A protein and the small-molecule ligand that binds it are described below.
Small molecule (SMILES): CC(=O)N[C@H]1[C@H](O[C@H]2[C@H](O)[C@@H](NC(C)=O)CO[C@@H]2CO)O[C@H](CO)[C@@H](O[C@@H]2O[C@H](CO[C@H]3O[C@H](CO)[C@@H](O)[C@H](O)[C@@H]3O)[C@@H](O)[C@H](O[C@H]3O[C@H](CO)[C@@H](O)[C@H](O)[C@@H]3O)[C@@H]2O)[C@@H]1O

Binding-site contacts:
Ligand atom C1 contacts residue ASN164 of chain 1.C at 1.4 Å.
Ligand atom O7 contacts residue ASN164 of chain 1.C at 4.2 Å.
Ligand atom C8 contacts residue MET243 of chain 1.C at 4.2 Å (hydrophobic).
Ligand atom C8 contacts residue ILE241 of chain 1.C at 3.8 Å (hydrophobic).
Ligand atom O7 contacts residue LEU221 of chain 1.A at 3.3 Å (h-bond).
Ligand atom O6 contacts residue THR166 of chain 1.C at 4.1 Å.
Ligand atom C2 contacts residue LEU221 of chain 1.A at 4.3 Å (hydrophobic).
Ligand atom C7 contacts residue ASN164 of chain 1.C at 3.3 Å.
Ligand atom C8 contacts residue PRO220 of chain 1.A at 4.1 Å (hydrophobic).
Ligand atom C5 contacts residue LEU221 of chain 1.A at 4.4 Å (hydrophobic).
Ligand atom N2 contacts residue SER218 of chain 1.A at 3.4 Å (h-bond).
Ligand atom C6 contacts residue MET243 of chain 1.C at 4.0 Å (hydrophobic).
Ligand atom C5 contacts residue MET243 of chain 1.C at 3.6 Å (hydrophobic).
Ligand atom O5 contacts residue MET243 of chain 1.C at 4.2 Å.
Ligand atom C6 contacts residue LEU221 of chain 1.A at 4.3 Å (hydrophobic).
Ligand atom C2 contacts residue ASN164 of chain 1.C at 2.5 Å.
Ligand atom C3 contacts residue LEU221 of chain 1.A at 4.5 Å (hydrophobic).
Ligand atom O7 contacts residue SER218 of chain 1.A at 4.0 Å.
Ligand atom N2 contacts residue ASN164 of chain 1.C at 2.9 Å (h-bond).
Ligand atom C4 contacts residue LEU221 of chain 1.A at 4.5 Å (hydrophobic).
Ligand atom C2 contacts residue SER218 of chain 1.A at 4.3 Å.
Ligand atom C7 contacts residue MET243 of chain 1.C at 4.4 Å (hydrophobic).
Ligand atom C7 contacts residue SER218 of chain 1.A at 4.2 Å.
Ligand atom C5 contacts residue ASN164 of chain 1.C at 3.7 Å.
Ligand atom O5 contacts residue ASN164 of chain 1.C at 2.4 Å (h-bond).
Ligand atom O3 contacts residue LEU221 of chain 1.A at 3.9 Å.
Ligand atom O5 contacts residue LEU221 of chain 1.A at 4.2 Å.
Ligand atom C3 contacts residue ASN164 of chain 1.C at 3.8 Å.
Ligand atom C8 contacts residue ASN164 of chain 1.C at 3.4 Å.
Ligand atom C8 contacts residue LEU221 of chain 1.A at 4.2 Å (hydrophobic).
Ligand atom C7 contacts residue PRO220 of chain 1.A at 4.3 Å (hydrophobic).
Ligand atom C4 contacts residue ASN164 of chain 1.C at 4.3 Å.
Ligand atom C7 contacts residue LEU221 of chain 1.A at 4.0 Å (hydrophobic).
Ligand atom O7 contacts residue ARG219 of chain 1.A at 4.0 Å.
Ligand atom C6 contacts residue THR166 of chain 1.C at 4.0 Å.
Ligand atom O7 contacts residue PRO220 of chain 1.A at 3.7 Å.
Ligand atom C1 contacts residue MET243 of chain 1.C at 4.5 Å (hydrophobic).
Ligand atom C3 contacts residue SER218 of chain 1.A at 4.3 Å.
Ligand atom O7 contacts residue MET243 of chain 1.C at 4.0 Å.

Sequence of chain 1.A:
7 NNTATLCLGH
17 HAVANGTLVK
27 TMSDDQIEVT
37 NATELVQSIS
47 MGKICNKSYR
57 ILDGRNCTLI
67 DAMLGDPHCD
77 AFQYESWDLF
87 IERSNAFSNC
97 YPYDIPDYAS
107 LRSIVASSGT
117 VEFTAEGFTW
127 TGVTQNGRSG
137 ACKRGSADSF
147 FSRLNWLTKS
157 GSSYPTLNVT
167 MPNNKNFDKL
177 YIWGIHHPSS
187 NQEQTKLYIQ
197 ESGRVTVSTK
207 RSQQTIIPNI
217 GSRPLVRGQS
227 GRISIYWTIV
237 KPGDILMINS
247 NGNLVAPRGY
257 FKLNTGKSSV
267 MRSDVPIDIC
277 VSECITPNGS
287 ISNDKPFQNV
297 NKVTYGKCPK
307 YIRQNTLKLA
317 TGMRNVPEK

Sequence of chain 1.C:
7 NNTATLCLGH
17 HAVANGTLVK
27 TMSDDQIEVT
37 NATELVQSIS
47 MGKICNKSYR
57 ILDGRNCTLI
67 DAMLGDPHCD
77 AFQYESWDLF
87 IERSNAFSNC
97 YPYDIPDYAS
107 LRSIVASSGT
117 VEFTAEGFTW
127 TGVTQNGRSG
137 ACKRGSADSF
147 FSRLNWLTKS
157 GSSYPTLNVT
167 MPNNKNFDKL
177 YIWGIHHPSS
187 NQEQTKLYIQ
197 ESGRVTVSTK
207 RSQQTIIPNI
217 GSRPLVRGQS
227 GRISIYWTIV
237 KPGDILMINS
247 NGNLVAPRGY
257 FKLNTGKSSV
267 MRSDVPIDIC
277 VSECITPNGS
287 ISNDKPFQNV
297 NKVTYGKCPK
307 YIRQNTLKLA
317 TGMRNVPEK